A protein and the small-molecule ligand that binds it are described below.
Small molecule (SMILES): Nc1ncnc2[nH]cnc12

Sequence of chain 1.B:
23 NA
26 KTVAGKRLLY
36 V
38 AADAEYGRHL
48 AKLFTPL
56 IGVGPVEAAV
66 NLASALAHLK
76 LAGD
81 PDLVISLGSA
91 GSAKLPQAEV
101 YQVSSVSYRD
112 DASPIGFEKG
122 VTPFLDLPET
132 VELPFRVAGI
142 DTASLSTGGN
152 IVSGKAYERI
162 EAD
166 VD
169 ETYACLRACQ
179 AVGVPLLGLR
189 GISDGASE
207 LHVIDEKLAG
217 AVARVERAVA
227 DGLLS

Binding-site contacts:
Ligand atom N1 contacts residue VAL166 of chain 1.B at 3.8 Å.
Ligand atom C6 contacts residue ILE152 of chain 1.B at 3.9 Å (hydrophobic).
Ligand atom C4 contacts residue VAL166 of chain 1.B at 3.5 Å (hydrophobic).
Ligand atom N7 contacts residue ALA90 of chain 1.B at 3.5 Å.
Ligand atom C2 contacts residue ARG109 of chain 1.B at 4.1 Å.
Ligand atom N6 contacts residue ILE152 of chain 1.B at 3.9 Å.
Ligand atom C8 contacts residue SER191 of chain 1.B at 3.6 Å.
Ligand atom C8 contacts residue ALA90 of chain 1.B at 3.5 Å (hydrophobic).
Ligand atom C5 contacts residue ALA90 of chain 1.B at 4.1 Å (hydrophobic).
Ligand atom N9 contacts residue SER89 of chain 1.B at 3.9 Å.
Ligand atom C8 contacts residue ASP192 of chain 1.B at 3.9 Å.
Ligand atom N7 contacts residue ASP192 of chain 1.B at 2.8 Å (salt-bridge).
Ligand atom C2 contacts residue ASN151 of chain 1.B at 3.6 Å.
Ligand atom N6 contacts residue ASP192 of chain 1.B at 2.4 Å (salt-bridge).
Ligand atom C8 contacts residue GLY91 of chain 1.B at 3.6 Å.
Ligand atom C6 contacts residue VAL153 of chain 1.B at 3.8 Å (hydrophobic).
Ligand atom C5 contacts residue VAL166 of chain 1.B at 4.0 Å (hydrophobic).
Ligand atom C8 contacts residue SER89 of chain 1.B at 3.5 Å.
Ligand atom N6 contacts residue GLY91 of chain 1.B at 3.9 Å.
Ligand atom N3 contacts residue MSE168 of chain 1.B at 3.6 Å.
Ligand atom C2 contacts residue VAL166 of chain 1.B at 3.9 Å (hydrophobic).
Ligand atom N9 contacts residue ALA90 of chain 1.B at 3.8 Å.
Ligand atom C6 contacts residue GLY91 of chain 1.B at 4.0 Å.
Ligand atom N1 contacts residue ILE152 of chain 1.B at 3.5 Å.
Ligand atom N7 contacts residue GLY91 of chain 1.B at 3.3 Å (h-bond).
Ligand atom N6 contacts residue VAL153 of chain 1.B at 3.1 Å (h-bond).
Ligand atom C5 contacts residue GLY91 of chain 1.B at 3.5 Å.
Ligand atom C2 contacts residue VAL153 of chain 1.B at 3.4 Å (hydrophobic).
Ligand atom C2 contacts residue ILE152 of chain 1.B at 3.6 Å (hydrophobic).
Ligand atom C5 contacts residue ASP192 of chain 1.B at 3.6 Å.
Ligand atom N7 contacts residue SER191 of chain 1.B at 3.3 Å (h-bond).
Ligand atom N9 contacts residue VAL166 of chain 1.B at 3.8 Å.
Ligand atom N6 contacts residue TYR158 of chain 1.B at 3.5 Å (h-bond).
Ligand atom C4 contacts residue GLY91 of chain 1.B at 3.9 Å.
Ligand atom C6 contacts residue ASP192 of chain 1.B at 3.6 Å.
Ligand atom N3 contacts residue ASP167 of chain 1.B at 3.7 Å.
Ligand atom N3 contacts residue VAL166 of chain 1.B at 3.6 Å.
Ligand atom N9 contacts residue GLY91 of chain 1.B at 4.0 Å.
Ligand atom N1 contacts residue VAL153 of chain 1.B at 2.8 Å (h-bond).
Ligand atom N9 contacts residue ASP167 of chain 1.B at 4.1 Å.